Sequence of chain 1.C:
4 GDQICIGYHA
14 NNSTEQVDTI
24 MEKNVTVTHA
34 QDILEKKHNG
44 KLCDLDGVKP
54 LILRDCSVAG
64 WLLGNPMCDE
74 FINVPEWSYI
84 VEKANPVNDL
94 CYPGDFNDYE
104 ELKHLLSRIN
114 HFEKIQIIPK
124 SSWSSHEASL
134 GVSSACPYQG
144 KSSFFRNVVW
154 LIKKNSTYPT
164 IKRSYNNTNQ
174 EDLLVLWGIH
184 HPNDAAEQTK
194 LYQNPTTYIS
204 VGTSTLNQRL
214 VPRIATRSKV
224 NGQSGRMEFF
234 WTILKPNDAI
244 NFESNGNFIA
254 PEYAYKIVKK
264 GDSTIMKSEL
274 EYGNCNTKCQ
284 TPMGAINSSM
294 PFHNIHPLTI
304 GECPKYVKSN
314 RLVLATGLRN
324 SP

Binding-site contacts:
Ligand atom C8 contacts residue LYS26 of chain 1.C at 4.3 Å.
Ligand atom C7 contacts residue ASN27 of chain 1.C at 3.6 Å.
Ligand atom C1 contacts residue GLN19 of chain 1.C at 4.0 Å.
Ligand atom N2 contacts residue ASN27 of chain 1.C at 3.1 Å (h-bond).
Ligand atom O5 contacts residue GLN19 of chain 1.C at 3.7 Å.
Ligand atom C3 contacts residue ASN27 of chain 1.C at 3.8 Å.
Ligand atom C2 contacts residue ASN27 of chain 1.C at 2.5 Å.
Ligand atom O7 contacts residue ASN27 of chain 1.C at 3.6 Å.
Ligand atom O6 contacts residue GLN19 of chain 1.C at 4.3 Å.
Ligand atom C1 contacts residue ASN27 of chain 1.C at 1.4 Å.
Ligand atom C4 contacts residue ASN27 of chain 1.C at 4.3 Å.
Ligand atom C5 contacts residue ASN27 of chain 1.C at 3.6 Å.
Ligand atom O5 contacts residue ASN27 of chain 1.C at 2.3 Å (h-bond).

This protein binds this small molecule.
Small molecule (SMILES): CC(=O)N[C@@H]1[C@@H](O)[C@H](O)[C@@H](CO)O[C@H]1O